Sequence of chain 1.C:
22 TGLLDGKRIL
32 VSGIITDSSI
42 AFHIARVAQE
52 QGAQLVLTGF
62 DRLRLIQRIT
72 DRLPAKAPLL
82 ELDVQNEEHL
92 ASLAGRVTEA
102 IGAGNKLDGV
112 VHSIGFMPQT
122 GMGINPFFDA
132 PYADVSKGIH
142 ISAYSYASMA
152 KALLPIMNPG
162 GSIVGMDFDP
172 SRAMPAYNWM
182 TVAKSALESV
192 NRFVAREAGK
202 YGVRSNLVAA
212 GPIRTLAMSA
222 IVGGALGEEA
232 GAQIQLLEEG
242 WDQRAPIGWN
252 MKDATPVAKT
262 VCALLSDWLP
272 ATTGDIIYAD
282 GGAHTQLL

This protein binds this small molecule.
Small molecule (SMILES): Cc1ccccc1Oc1ccc(Cn2cc(C3CC3)nn2)cc1O

Binding-site contacts:
Ligand atom CAC contacts residue MET118 of chain 1.C at 3.8 Å (hydrophobic).
Ligand atom NAO contacts residue LEU238 of chain 1.C at 3.6 Å.
Ligand atom NAN contacts residue GLN234 of chain 1.C at 3.4 Å (h-bond).
Ligand atom CAU contacts residue ALA218 of chain 1.C at 3.6 Å (hydrophobic).
Ligand atom CAS contacts residue TYR178 of chain 1.C at 3.2 Å (hydrophobic).
Ligand atom NAO contacts residue MET219 of chain 1.C at 3.8 Å.
Ligand atom CAH contacts residue MET219 of chain 1.C at 3.8 Å (hydrophobic).
Ligand atom CAG contacts residue MET219 of chain 1.C at 3.9 Å (hydrophobic).
Ligand atom CAJ contacts residue PHE169 of chain 1.C at 3.5 Å (hydrophobic).
Ligand atom CAK contacts residue ALA177 of chain 1.C at 3.9 Å (hydrophobic).
Ligand atom OAP contacts residue NAD1 of chain 1.Q at 3.2 Å (h-bond).
Ligand atom CAV contacts residue NAD1 of chain 1.Q at 3.3 Å.
Ligand atom CAA contacts residue ALA218 of chain 1.C at 3.4 Å (hydrophobic).
Ligand atom OAB contacts residue NAD1 of chain 1.Q at 2.4 Å (h-bond).
Ligand atom CAC contacts residue ILE222 of chain 1.C at 3.6 Å (hydrophobic).
Ligand atom CAL contacts residue PRO176 of chain 1.C at 3.6 Å (hydrophobic).
Ligand atom CAR contacts residue NAD1 of chain 1.Q at 3.2 Å.
Ligand atom NAN contacts residue LEU238 of chain 1.C at 3.6 Å.
Ligand atom CAI contacts residue TYR178 of chain 1.C at 3.3 Å (hydrophobic).
Ligand atom OAB contacts residue LYS185 of chain 1.C at 3.8 Å.
Ligand atom CAD contacts residue MET123 of chain 1.C at 3.4 Å (hydrophobic).
Ligand atom NAN contacts residue VAL223 of chain 1.C at 3.7 Å.
Ligand atom CAI contacts residue NAD1 of chain 1.Q at 3.4 Å.
Ligand atom CAF contacts residue VAL223 of chain 1.C at 3.6 Å (hydrophobic).
Ligand atom CAA contacts residue GLY116 of chain 1.C at 3.5 Å.
Ligand atom CAA contacts residue NAD1 of chain 1.Q at 3.8 Å.
Ligand atom CAQ contacts residue ALA218 of chain 1.C at 3.4 Å (hydrophobic).
Ligand atom CAM contacts residue PHE169 of chain 1.C at 3.7 Å (hydrophobic).
Ligand atom CAG contacts residue NAD1 of chain 1.Q at 3.1 Å.
Ligand atom OAB contacts residue TYR178 of chain 1.C at 2.4 Å (h-bond).
Ligand atom CAE contacts residue PHE117 of chain 1.C at 3.7 Å (hydrophobic).
Ligand atom CAS contacts residue NAD1 of chain 1.Q at 3.3 Å.
Ligand atom CAW contacts residue VAL223 of chain 1.C at 3.9 Å (hydrophobic).
Ligand atom CAH contacts residue NAD1 of chain 1.Q at 3.5 Å.
Ligand atom CAU contacts residue NAD1 of chain 1.Q at 3.9 Å.
Ligand atom CAJ contacts residue TYR178 of chain 1.C at 3.7 Å (hydrophobic).
Ligand atom CAM contacts residue NAD1 of chain 1.Q at 3.2 Å.
Ligand atom CAD contacts residue VAL223 of chain 1.C at 3.8 Å (hydrophobic).
Ligand atom CAE contacts residue GLY116 of chain 1.C at 3.7 Å.
Ligand atom OAP contacts residue ALA218 of chain 1.C at 3.8 Å.